The small molecule below binds the protein below.
Small molecule (SMILES): CCCCCCCC(=O)OC[C@H](COP(=O)(O)O[C@@H]1[C@H](O)[C@H](O)[C@@H](OP(=O)(O)O)[C@H](OP(=O)(O)O)[C@H]1O)OC(=O)CCCCCCC

Binding-site contacts:
Ligand atom O51 contacts residue TYR448 of chain 1.C at 3.5 Å.
Ligand atom C6A contacts residue PCW1 of chain 1.L at 3.4 Å.
Ligand atom O42 contacts residue ILE463 of chain 1.C at 3.4 Å.
Ligand atom P4 contacts residue TYR405 of chain 1.C at 3.6 Å.
Ligand atom C4A contacts residue ILE539 of chain 1.A at 3.8 Å (hydrophobic).
Ligand atom C5A contacts residue ALA536 of chain 1.A at 3.6 Å (hydrophobic).
Ligand atom C5A contacts residue ILE539 of chain 1.A at 3.6 Å (hydrophobic).
Ligand atom O12 contacts residue LEU540 of chain 1.A at 3.3 Å.
Ligand atom O2 contacts residue LEU447 of chain 1.C at 3.9 Å.
Ligand atom C2B contacts residue PHE485 of chain 1.A at 3.8 Å (hydrophobic).
Ligand atom O6 contacts residue ASN445 of chain 1.C at 3.7 Å.
Ligand atom O13 contacts residue THR444 of chain 1.C at 3.4 Å.
Ligand atom O1 contacts residue LEU540 of chain 1.A at 3.7 Å.
Ligand atom O3 contacts residue ILE463 of chain 1.C at 2.9 Å.
Ligand atom O52 contacts residue ASN445 of chain 1.C at 3.1 Å (h-bond).
Ligand atom O53 contacts residue TYR405 of chain 1.C at 3.4 Å.
Ligand atom O4 contacts residue ILE463 of chain 1.C at 3.2 Å.
Ligand atom O41 contacts residue ARG451 of chain 1.C at 3.1 Å (salt-bridge).
Ligand atom O53 contacts residue LEU409 of chain 1.C at 3.2 Å.
Ligand atom O52 contacts residue LEU409 of chain 1.C at 3.9 Å.
Ligand atom C4B contacts residue PHE437 of chain 1.C at 3.4 Å (hydrophobic).
Ligand atom P1 contacts residue LEU540 of chain 1.A at 3.8 Å.
Ligand atom C8B contacts residue PHE416 of chain 1.C at 3.7 Å (hydrophobic).
Ligand atom O43 contacts residue LEU447 of chain 1.C at 3.5 Å.
Ligand atom C1B contacts residue MET441 of chain 1.C at 3.8 Å (hydrophobic).
Ligand atom O51 contacts residue SER406 of chain 1.C at 2.8 Å (h-bond).
Ligand atom O6 contacts residue LEU409 of chain 1.C at 3.5 Å.
Ligand atom C3 contacts residue ILE463 of chain 1.C at 3.4 Å (hydrophobic).
Ligand atom O1B contacts residue MET441 of chain 1.C at 3.1 Å.
Ligand atom C2B contacts residue ALA440 of chain 1.C at 3.8 Å (hydrophobic).
Ligand atom C3B contacts residue ALA536 of chain 1.A at 3.3 Å (hydrophobic).
Ligand atom O4 contacts residue TYR405 of chain 1.C at 3.3 Å (h-bond).
Ligand atom O41 contacts residue TYR405 of chain 1.C at 3.2 Å (h-bond).
Ligand atom C3A contacts residue ILE539 of chain 1.A at 3.5 Å (hydrophobic).
Ligand atom P5 contacts residue SER406 of chain 1.C at 3.5 Å.
Ligand atom O53 contacts residue SER406 of chain 1.C at 2.9 Å (h-bond).
Ligand atom C6B contacts residue PHE437 of chain 1.C at 3.6 Å (hydrophobic).
Ligand atom O42 contacts residue TYR405 of chain 1.C at 3.8 Å.
Ligand atom O1 contacts residue THR444 of chain 1.C at 3.7 Å.
Ligand atom C7B contacts residue PHE437 of chain 1.C at 3.7 Å (hydrophobic).

Sequence of chain 1.A:
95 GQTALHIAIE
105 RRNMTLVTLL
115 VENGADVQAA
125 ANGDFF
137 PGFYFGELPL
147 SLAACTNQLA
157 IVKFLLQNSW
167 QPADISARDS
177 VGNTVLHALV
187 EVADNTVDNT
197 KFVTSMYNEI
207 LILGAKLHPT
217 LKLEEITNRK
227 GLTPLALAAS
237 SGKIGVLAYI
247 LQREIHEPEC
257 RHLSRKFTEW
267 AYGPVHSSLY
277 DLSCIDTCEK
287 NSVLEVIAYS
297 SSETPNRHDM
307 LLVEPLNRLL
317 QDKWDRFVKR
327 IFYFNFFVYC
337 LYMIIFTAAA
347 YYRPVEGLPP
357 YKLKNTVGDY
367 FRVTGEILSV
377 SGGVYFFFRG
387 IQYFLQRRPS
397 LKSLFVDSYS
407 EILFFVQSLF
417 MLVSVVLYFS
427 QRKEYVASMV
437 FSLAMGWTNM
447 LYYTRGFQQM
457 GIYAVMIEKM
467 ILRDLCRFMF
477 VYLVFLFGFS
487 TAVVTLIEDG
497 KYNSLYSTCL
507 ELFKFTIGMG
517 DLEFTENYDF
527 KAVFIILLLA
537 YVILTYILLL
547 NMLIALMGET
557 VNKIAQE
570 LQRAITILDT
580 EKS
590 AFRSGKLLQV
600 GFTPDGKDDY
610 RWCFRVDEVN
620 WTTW

Sequence of chain 1.C:
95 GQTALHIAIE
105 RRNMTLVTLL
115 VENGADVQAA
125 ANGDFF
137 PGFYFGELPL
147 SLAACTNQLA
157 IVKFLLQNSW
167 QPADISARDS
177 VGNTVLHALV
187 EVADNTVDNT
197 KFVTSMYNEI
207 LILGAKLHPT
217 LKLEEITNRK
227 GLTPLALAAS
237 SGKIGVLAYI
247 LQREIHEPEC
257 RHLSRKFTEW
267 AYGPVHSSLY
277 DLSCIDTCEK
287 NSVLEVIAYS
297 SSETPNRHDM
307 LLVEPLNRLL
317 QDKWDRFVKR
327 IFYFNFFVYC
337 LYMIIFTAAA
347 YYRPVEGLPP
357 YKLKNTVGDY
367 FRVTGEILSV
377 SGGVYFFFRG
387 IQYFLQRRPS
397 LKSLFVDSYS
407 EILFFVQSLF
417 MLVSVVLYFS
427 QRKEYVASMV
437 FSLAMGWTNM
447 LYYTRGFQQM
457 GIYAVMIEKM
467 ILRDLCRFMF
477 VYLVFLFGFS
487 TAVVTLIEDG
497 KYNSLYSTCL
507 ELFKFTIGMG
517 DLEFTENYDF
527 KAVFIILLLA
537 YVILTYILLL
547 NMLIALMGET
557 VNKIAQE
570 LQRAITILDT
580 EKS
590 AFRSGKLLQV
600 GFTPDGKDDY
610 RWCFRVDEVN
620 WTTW